Sequence of chain 1.C:
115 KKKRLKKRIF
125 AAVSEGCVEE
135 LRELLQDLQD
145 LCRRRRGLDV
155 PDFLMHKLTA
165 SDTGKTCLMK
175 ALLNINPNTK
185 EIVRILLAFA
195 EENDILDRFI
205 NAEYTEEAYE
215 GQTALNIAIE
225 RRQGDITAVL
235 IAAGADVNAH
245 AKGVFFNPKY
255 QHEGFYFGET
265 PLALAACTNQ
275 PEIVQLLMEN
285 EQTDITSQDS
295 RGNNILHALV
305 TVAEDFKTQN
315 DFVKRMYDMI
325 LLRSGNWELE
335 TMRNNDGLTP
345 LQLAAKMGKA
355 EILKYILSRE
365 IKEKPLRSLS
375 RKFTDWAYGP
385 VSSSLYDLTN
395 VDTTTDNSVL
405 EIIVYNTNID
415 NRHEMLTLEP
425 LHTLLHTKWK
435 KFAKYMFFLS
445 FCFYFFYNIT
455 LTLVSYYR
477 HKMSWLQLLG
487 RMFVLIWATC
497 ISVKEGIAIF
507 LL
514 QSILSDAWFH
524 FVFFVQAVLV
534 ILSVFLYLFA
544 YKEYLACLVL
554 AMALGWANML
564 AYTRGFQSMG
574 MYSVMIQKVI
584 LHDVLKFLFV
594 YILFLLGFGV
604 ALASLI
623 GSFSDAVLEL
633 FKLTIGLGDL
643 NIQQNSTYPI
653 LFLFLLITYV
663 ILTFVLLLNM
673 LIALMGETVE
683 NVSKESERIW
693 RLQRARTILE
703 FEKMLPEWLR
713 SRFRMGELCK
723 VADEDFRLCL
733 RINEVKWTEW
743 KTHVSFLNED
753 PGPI

Binding-site contacts:
Ligand atom C14 contacts residue TYR565 of chain 1.C at 4.3 Å (hydrophobic).
Ligand atom C12 contacts residue TYR565 of chain 1.C at 3.4 Å (hydrophobic).
Ligand atom O01 contacts residue ILE497 of chain 1.C at 3.4 Å.
Ligand atom O03 contacts residue ILE497 of chain 1.C at 3.8 Å.
Ligand atom C16 contacts residue TRP493 of chain 1.C at 4.0 Å (hydrophobic).
Ligand atom O01 contacts residue LYS500 of chain 1.C at 4.1 Å.
Ligand atom C10 contacts residue TYR565 of chain 1.C at 4.2 Å (hydrophobic).
Ligand atom O03 contacts residue LYS500 of chain 1.C at 3.8 Å.
Ligand atom C14 contacts residue ILE497 of chain 1.C at 4.4 Å (hydrophobic).
Ligand atom O03 contacts residue GLU501 of chain 1.C at 2.9 Å (salt-bridge).
Ligand atom C15 contacts residue GLU501 of chain 1.C at 3.7 Å.
Ligand atom C18 contacts residue MET440 of chain 1.C at 4.4 Å (hydrophobic).
Ligand atom C10 contacts residue SER444 of chain 1.C at 3.1 Å.
Ligand atom C06 contacts residue ILE497 of chain 1.C at 4.0 Å (hydrophobic).
Ligand atom C07 contacts residue TYR565 of chain 1.C at 4.2 Å (hydrophobic).
Ligand atom C07 contacts residue SER444 of chain 1.C at 4.0 Å.
Ligand atom C14 contacts residue GLU501 of chain 1.C at 4.0 Å.
Ligand atom C18 contacts residue MET706 of chain 1.C at 4.3 Å (hydrophobic).
Ligand atom C15 contacts residue ILE497 of chain 1.C at 3.7 Å (hydrophobic).
Ligand atom C15 contacts residue LYS500 of chain 1.C at 4.3 Å.
Ligand atom C18 contacts residue LEU443 of chain 1.C at 4.1 Å (hydrophobic).
Ligand atom C05 contacts residue MET706 of chain 1.C at 3.7 Å (hydrophobic).
Ligand atom C08 contacts residue MET706 of chain 1.C at 3.8 Å (hydrophobic).
Ligand atom C11 contacts residue SER444 of chain 1.C at 3.7 Å.
Ligand atom C04 contacts residue MET706 of chain 1.C at 3.6 Å (hydrophobic).
Ligand atom C13 contacts residue CYS496 of chain 1.C at 4.4 Å (hydrophobic).
Ligand atom C11 contacts residue MET706 of chain 1.C at 4.3 Å (hydrophobic).
Ligand atom C09 contacts residue TRP493 of chain 1.C at 4.2 Å (hydrophobic).
Ligand atom C16 contacts residue CYS496 of chain 1.C at 3.9 Å (hydrophobic).
Ligand atom C06 contacts residue MET706 of chain 1.C at 4.1 Å (hydrophobic).
Ligand atom O02 contacts residue MET706 of chain 1.C at 4.2 Å.
Ligand atom C12 contacts residue SER444 of chain 1.C at 4.1 Å.

The protein below binds the small molecule below.
Small molecule (SMILES): COc1ccc2ccc(=O)oc2c1CC=C(C)C